Binding-site contacts:
Ligand atom O22 contacts residue LEU167 of chain 1.B at 3.7 Å.
Ligand atom C17 contacts residue LEU167 of chain 1.B at 3.5 Å (hydrophobic).
Ligand atom C14 contacts residue VAL116 of chain 1.B at 3.4 Å (hydrophobic).
Ligand atom C6 contacts residue VAL29 of chain 1.B at 3.8 Å (hydrophobic).
Ligand atom C1 contacts residue LEU21 of chain 1.B at 3.4 Å (hydrophobic).
Ligand atom C8 contacts residue LEU21 of chain 1.B at 3.5 Å (hydrophobic).
Ligand atom N9 contacts residue PRO120 of chain 1.B at 3.5 Å.
Ligand atom N16 contacts residue GLU114 of chain 1.B at 3.7 Å.
Ligand atom N16 contacts residue TYR115 of chain 1.B at 3.8 Å.
Ligand atom C10 contacts residue PRO120 of chain 1.B at 3.5 Å (hydrophobic).
Ligand atom N9 contacts residue LEU21 of chain 1.B at 3.6 Å.
Ligand atom C11 contacts residue LEU21 of chain 1.B at 3.7 Å (hydrophobic).
Ligand atom C24 contacts residue LYS68 of chain 1.B at 3.4 Å.
Ligand atom N13 contacts residue TYR115 of chain 1.B at 3.6 Å.
Ligand atom O22 contacts residue LYS68 of chain 1.B at 2.9 Å (salt-bridge).
Ligand atom C19 contacts residue LEU167 of chain 1.B at 3.7 Å (hydrophobic).
Ligand atom C26 contacts residue SER184 of chain 1.B at 3.4 Å.
Ligand atom C14 contacts residue GLU117 of chain 1.B at 3.5 Å.
Ligand atom C26 contacts residue ASN165 of chain 1.B at 3.2 Å.
Ligand atom C5 contacts residue GLY22 of chain 1.B at 3.5 Å.
Ligand atom C26 contacts residue LYS68 of chain 1.B at 3.7 Å.
Ligand atom O22 contacts residue SER184 of chain 1.B at 3.7 Å.
Ligand atom C12 contacts residue VAL116 of chain 1.B at 3.8 Å (hydrophobic).
Ligand atom C18 contacts residue LEU167 of chain 1.B at 3.4 Å (hydrophobic).
Ligand atom C5 contacts residue GLN23 of chain 1.B at 3.4 Å.
Ligand atom C3 contacts residue LEU21 of chain 1.B at 3.2 Å (hydrophobic).
Ligand atom N4 contacts residue LEU21 of chain 1.B at 3.5 Å (h-bond).
Ligand atom N15 contacts residue VAL66 of chain 1.B at 3.8 Å.
Ligand atom C6 contacts residue GLN23 of chain 1.B at 3.7 Å.
Ligand atom C3 contacts residue PRO120 of chain 1.B at 3.7 Å (hydrophobic).
Ligand atom C14 contacts residue TYR115 of chain 1.B at 3.4 Å (hydrophobic).
Ligand atom C8 contacts residue PRO120 of chain 1.B at 3.7 Å (hydrophobic).
Ligand atom C21 contacts residue LEU167 of chain 1.B at 3.7 Å (hydrophobic).
Ligand atom C21 contacts residue LYS68 of chain 1.B at 3.8 Å.
Ligand atom N16 contacts residue VAL66 of chain 1.B at 3.6 Å.
Ligand atom O2 contacts residue LEU21 of chain 1.B at 3.4 Å (h-bond).
Ligand atom C17 contacts residue VAL66 of chain 1.B at 3.7 Å (hydrophobic).
Ligand atom N13 contacts residue VAL116 of chain 1.B at 2.9 Å (h-bond).
Ligand atom C17 contacts residue GLU114 of chain 1.B at 3.2 Å.
Ligand atom N16 contacts residue VAL116 of chain 1.B at 3.1 Å (h-bond).

Sequence of chain 1.B:
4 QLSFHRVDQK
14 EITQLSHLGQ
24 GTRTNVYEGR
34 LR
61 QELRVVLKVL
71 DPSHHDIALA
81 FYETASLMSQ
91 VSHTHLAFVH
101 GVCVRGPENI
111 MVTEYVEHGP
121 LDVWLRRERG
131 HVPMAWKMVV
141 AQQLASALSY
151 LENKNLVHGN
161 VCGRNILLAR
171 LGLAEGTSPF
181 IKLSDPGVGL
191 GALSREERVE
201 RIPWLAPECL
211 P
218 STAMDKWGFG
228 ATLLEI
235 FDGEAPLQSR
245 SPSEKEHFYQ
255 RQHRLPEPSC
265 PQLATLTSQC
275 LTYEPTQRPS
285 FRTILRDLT

A protein and the small-molecule ligand that binds it are described below.
Small molecule (SMILES): CNc1cc(Nc2cccnc2OC)nc2c(C(=O)NC3CC3)cnn12